Binding-site contacts:
Ligand atom CB contacts residue ARG49 of chain 9.A at 3.5 Å.
Ligand atom O contacts residue ILE39 of chain 9.A at 3.6 Å.
Ligand atom NE contacts residue ASP53 of chain 9.A at 3.7 Å.
Ligand atom CA contacts residue ARG50 of chain 9.A at 3.5 Å.
Ligand atom OG1 contacts residue ASP258 of chain 9.A at 3.3 Å.
Ligand atom C contacts residue ARG49 of chain 9.A at 3.4 Å.
Ligand atom CB contacts residue ASP258 of chain 9.A at 3.7 Å.
Ligand atom CD2 contacts residue ASP258 of chain 9.A at 3.5 Å.
Ligand atom N contacts residue ARG49 of chain 9.A at 3.6 Å.
Ligand atom N contacts residue ASP258 of chain 9.A at 3.0 Å (salt-bridge).
Ligand atom N contacts residue ASP258 of chain 9.A at 2.8 Å (salt-bridge).
Ligand atom NH1 contacts residue THR246 of chain 9.A at 3.0 Å (h-bond).
Ligand atom CD2 contacts residue ARG43 of chain 9.A at 3.7 Å.
Ligand atom O contacts residue ARG49 of chain 9.A at 3.1 Å (salt-bridge).
Ligand atom C contacts residue ASP258 of chain 9.A at 3.7 Å.
Ligand atom CG2 contacts residue MET259 of chain 9.A at 3.7 Å (hydrophobic).
Ligand atom N contacts residue ILE39 of chain 9.A at 3.7 Å.
Ligand atom CB contacts residue ASP258 of chain 9.A at 3.5 Å.
Ligand atom CD contacts residue ARG50 of chain 9.A at 3.6 Å.
Ligand atom CB contacts residue ARG50 of chain 9.A at 3.7 Å.
Ligand atom O contacts residue ARG43 of chain 9.A at 3.0 Å (salt-bridge).
Ligand atom O contacts residue ARG43 of chain 9.A at 3.1 Å (salt-bridge).
Ligand atom CB contacts residue ILE39 of chain 9.A at 3.6 Å (hydrophobic).
Ligand atom CG2 contacts residue ALA42 of chain 9.A at 3.7 Å (hydrophobic).
Ligand atom NH1 contacts residue ASP228 of chain 9.A at 2.7 Å (salt-bridge).
Ligand atom NH2 contacts residue ARG50 of chain 9.A at 3.3 Å (salt-bridge).
Ligand atom CD contacts residue LEU52 of chain 9.A at 3.5 Å (hydrophobic).
Ligand atom OG1 contacts residue ILE39 of chain 9.A at 3.5 Å.
Ligand atom CA contacts residue ASP258 of chain 9.A at 3.5 Å.
Ligand atom N contacts residue ASP258 of chain 9.A at 2.9 Å (salt-bridge).
Ligand atom OG1 contacts residue MET259 of chain 9.A at 2.8 Å (h-bond).
Ligand atom C contacts residue ILE39 of chain 9.A at 3.6 Å (hydrophobic).
Ligand atom CA contacts residue ASP258 of chain 9.A at 3.7 Å.
Ligand atom C contacts residue ASP258 of chain 9.A at 3.6 Å.
Ligand atom CB contacts residue MET259 of chain 9.A at 3.8 Å (hydrophobic).
Ligand atom N contacts residue ARG49 of chain 9.A at 3.0 Å (salt-bridge).
Ligand atom CA contacts residue ASP258 of chain 9.A at 3.7 Å.
Ligand atom CA contacts residue ARG49 of chain 9.A at 3.5 Å.
Ligand atom N contacts residue ARG49 of chain 9.A at 3.6 Å.
Ligand atom O contacts residue ARG50 of chain 9.A at 3.6 Å.

The protein below binds the small molecule below.
Small molecule (SMILES): CC(C)C[C@H](NC(=O)CN)C(=O)N[C@H](C(=O)N[C@H](C(=O)NCC(=O)N[C@@H](CO)C(=O)N[C@@H](CC(C)C)C(=O)N[C@@H](CCCN=C(N)N)C(=O)NCC=O)C(C)C)[C@@H](C)O

Sequence of chain 9.A:
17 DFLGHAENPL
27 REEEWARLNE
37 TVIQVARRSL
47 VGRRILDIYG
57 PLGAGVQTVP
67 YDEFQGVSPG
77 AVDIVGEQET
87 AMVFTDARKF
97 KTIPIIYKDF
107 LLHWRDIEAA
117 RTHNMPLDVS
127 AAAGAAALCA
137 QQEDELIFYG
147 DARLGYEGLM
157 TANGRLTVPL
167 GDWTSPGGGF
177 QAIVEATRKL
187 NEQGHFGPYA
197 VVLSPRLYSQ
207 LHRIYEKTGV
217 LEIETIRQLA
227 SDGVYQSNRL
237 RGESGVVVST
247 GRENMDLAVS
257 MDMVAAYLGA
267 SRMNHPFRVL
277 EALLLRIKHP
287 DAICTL